Binding-site contacts:
Ligand atom C contacts residue TYR377 of chain 1.A at 3.5 Å (hydrophobic).
Ligand atom CA contacts residue MET259 of chain 1.A at 4.1 Å (hydrophobic).
Ligand atom O contacts residue ZN1 of chain 1.B at 2.4 Å.
Ligand atom C contacts residue GLU316 of chain 1.A at 3.9 Å.
Ligand atom C contacts residue HIS297 of chain 1.A at 4.3 Å.
Ligand atom N contacts residue GLU316 of chain 1.A at 2.7 Å (salt-bridge).
Ligand atom O contacts residue TYR377 of chain 1.A at 2.5 Å (h-bond).
Ligand atom CB contacts residue GLU117 of chain 1.A at 3.5 Å.
Ligand atom CB contacts residue ALA258 of chain 1.A at 3.6 Å (hydrophobic).
Ligand atom CA contacts residue ALA258 of chain 1.A at 3.5 Å (hydrophobic).
Ligand atom N contacts residue LYS315 of chain 1.A at 3.4 Å (salt-bridge).
Ligand atom OXT contacts residue GLU294 of chain 1.A at 2.7 Å (salt-bridge).
Ligand atom CB contacts residue GLU260 of chain 1.A at 4.3 Å.
Ligand atom N contacts residue HIS297 of chain 1.A at 4.0 Å.
Ligand atom CB contacts residue MET259 of chain 1.A at 4.2 Å (hydrophobic).
Ligand atom N contacts residue GLU260 of chain 1.A at 2.7 Å (salt-bridge).
Ligand atom O contacts residue GLU316 of chain 1.A at 3.2 Å (salt-bridge).
Ligand atom CB contacts residue ALA256 of chain 1.A at 4.5 Å (hydrophobic).
Ligand atom CB contacts residue TYR377 of chain 1.A at 3.7 Å (hydrophobic).
Ligand atom CA contacts residue GLU294 of chain 1.A at 4.1 Å.
Ligand atom O contacts residue HIS297 of chain 1.A at 4.3 Å.
Ligand atom CA contacts residue TYR377 of chain 1.A at 3.9 Å (hydrophobic).
Ligand atom OXT contacts residue ALA258 of chain 1.A at 3.3 Å (h-bond).
Ligand atom N contacts residue TYR377 of chain 1.A at 3.9 Å.
Ligand atom C contacts residue GLU294 of chain 1.A at 3.8 Å.
Ligand atom CA contacts residue GLU260 of chain 1.A at 3.0 Å.
Ligand atom O contacts residue HIS293 of chain 1.A at 3.6 Å.
Ligand atom C contacts residue HIS293 of chain 1.A at 4.0 Å.
Ligand atom CA contacts residue GLU316 of chain 1.A at 3.9 Å.
Ligand atom C contacts residue GLU260 of chain 1.A at 3.8 Å.
Ligand atom N contacts residue ZN1 of chain 1.B at 3.3 Å.
Ligand atom OXT contacts residue HIS293 of chain 1.A at 3.6 Å.
Ligand atom C contacts residue ALA258 of chain 1.A at 3.7 Å (hydrophobic).
Ligand atom OXT contacts residue ZN1 of chain 1.B at 3.1 Å.
Ligand atom C contacts residue ZN1 of chain 1.B at 2.8 Å.
Ligand atom CA contacts residue ZN1 of chain 1.B at 3.6 Å.
Ligand atom N contacts residue GLU117 of chain 1.A at 2.8 Å (salt-bridge).
Ligand atom OXT contacts residue GLU260 of chain 1.A at 4.0 Å.
Ligand atom N contacts residue MET259 of chain 1.A at 4.3 Å.
Ligand atom CA contacts residue GLU117 of chain 1.A at 3.6 Å.

Sequence of chain 1.A:
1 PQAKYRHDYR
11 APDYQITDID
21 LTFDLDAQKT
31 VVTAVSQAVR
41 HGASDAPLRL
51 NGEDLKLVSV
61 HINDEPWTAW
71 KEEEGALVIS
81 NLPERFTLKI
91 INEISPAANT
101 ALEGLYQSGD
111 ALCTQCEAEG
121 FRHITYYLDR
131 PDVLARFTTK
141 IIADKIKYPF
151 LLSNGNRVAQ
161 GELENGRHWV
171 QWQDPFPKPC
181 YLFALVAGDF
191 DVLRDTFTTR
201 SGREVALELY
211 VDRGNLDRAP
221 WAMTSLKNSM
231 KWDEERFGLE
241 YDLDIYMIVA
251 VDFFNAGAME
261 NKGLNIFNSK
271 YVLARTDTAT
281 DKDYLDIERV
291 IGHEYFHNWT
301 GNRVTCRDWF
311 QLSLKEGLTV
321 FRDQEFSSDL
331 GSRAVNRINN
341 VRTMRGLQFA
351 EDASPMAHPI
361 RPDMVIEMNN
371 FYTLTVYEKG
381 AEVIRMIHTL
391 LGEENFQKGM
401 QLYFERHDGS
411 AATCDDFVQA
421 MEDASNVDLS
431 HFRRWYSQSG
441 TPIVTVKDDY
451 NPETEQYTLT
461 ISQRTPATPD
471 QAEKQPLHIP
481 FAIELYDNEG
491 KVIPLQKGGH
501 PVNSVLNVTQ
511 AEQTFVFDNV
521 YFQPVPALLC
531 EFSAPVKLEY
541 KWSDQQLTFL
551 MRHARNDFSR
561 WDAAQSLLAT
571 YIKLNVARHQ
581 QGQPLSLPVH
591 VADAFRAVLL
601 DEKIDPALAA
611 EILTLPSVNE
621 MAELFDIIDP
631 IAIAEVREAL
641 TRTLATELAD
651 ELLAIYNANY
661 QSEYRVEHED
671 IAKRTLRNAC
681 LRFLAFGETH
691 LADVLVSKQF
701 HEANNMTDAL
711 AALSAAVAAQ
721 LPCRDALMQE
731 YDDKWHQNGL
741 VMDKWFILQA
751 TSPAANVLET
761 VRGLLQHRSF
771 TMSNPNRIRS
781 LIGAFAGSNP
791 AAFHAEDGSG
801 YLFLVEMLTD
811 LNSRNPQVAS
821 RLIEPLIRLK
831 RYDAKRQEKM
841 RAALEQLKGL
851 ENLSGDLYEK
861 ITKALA

The small molecule below binds the protein below.
Small molecule (SMILES): C[C@H](N)C(=O)O